The protein below binds the small molecule below.
Small molecule (SMILES): CC(=O)N[C@H]1[C@H](O[C@H]2[C@H](O)[C@@H](NC(C)=O)CO[C@@H]2CO)O[C@H](CO)[C@@H](O)[C@@H]1O

Binding-site contacts:
Ligand atom O7 contacts residue LYS218 of chain 1.D at 3.9 Å.
Ligand atom C8 contacts residue LYS218 of chain 1.D at 3.3 Å.
Ligand atom C5 contacts residue SER334 of chain 1.D at 3.7 Å.
Ligand atom C6 contacts residue VAL335 of chain 1.D at 4.4 Å (hydrophobic).
Ligand atom C7 contacts residue LYS218 of chain 1.D at 4.0 Å.
Ligand atom C1 contacts residue ASN332 of chain 1.D at 1.4 Å.
Ligand atom C6 contacts residue SER334 of chain 1.D at 4.3 Å.
Ligand atom O5 contacts residue VAL335 of chain 1.D at 3.7 Å.
Ligand atom O6 contacts residue VAL335 of chain 1.D at 3.9 Å.
Ligand atom O7 contacts residue TYR99 of chain 1.C at 3.8 Å.
Ligand atom C5 contacts residue ASN332 of chain 1.D at 3.7 Å.
Ligand atom C4 contacts residue ASN332 of chain 1.D at 4.2 Å.
Ligand atom C7 contacts residue ALA98 of chain 1.C at 4.2 Å (hydrophobic).
Ligand atom C8 contacts residue TYR99 of chain 1.C at 4.3 Å (hydrophobic).
Ligand atom C3 contacts residue ASN332 of chain 1.D at 3.7 Å.
Ligand atom O7 contacts residue ASN332 of chain 1.D at 4.3 Å.
Ligand atom C1 contacts residue VAL335 of chain 1.D at 4.5 Å (hydrophobic).
Ligand atom C8 contacts residue ALA98 of chain 1.C at 2.7 Å (hydrophobic).
Ligand atom N2 contacts residue ASN332 of chain 1.D at 2.8 Å (h-bond).
Ligand atom O7 contacts residue GLN102 of chain 1.C at 4.1 Å.
Ligand atom C1 contacts residue SER334 of chain 1.D at 3.8 Å.
Ligand atom O5 contacts residue SER334 of chain 1.D at 3.6 Å.
Ligand atom C6 contacts residue LYS218 of chain 1.D at 4.2 Å.
Ligand atom C7 contacts residue THR103 of chain 1.C at 4.5 Å.
Ligand atom C2 contacts residue ASN332 of chain 1.D at 2.4 Å.
Ligand atom O7 contacts residue THR103 of chain 1.C at 3.4 Å.
Ligand atom C8 contacts residue GLN102 of chain 1.C at 4.3 Å.
Ligand atom C8 contacts residue ASN332 of chain 1.D at 3.8 Å.
Ligand atom C7 contacts residue ASN332 of chain 1.D at 3.4 Å.
Ligand atom O5 contacts residue ASN332 of chain 1.D at 2.3 Å (h-bond).

Sequence of chain 1.C:
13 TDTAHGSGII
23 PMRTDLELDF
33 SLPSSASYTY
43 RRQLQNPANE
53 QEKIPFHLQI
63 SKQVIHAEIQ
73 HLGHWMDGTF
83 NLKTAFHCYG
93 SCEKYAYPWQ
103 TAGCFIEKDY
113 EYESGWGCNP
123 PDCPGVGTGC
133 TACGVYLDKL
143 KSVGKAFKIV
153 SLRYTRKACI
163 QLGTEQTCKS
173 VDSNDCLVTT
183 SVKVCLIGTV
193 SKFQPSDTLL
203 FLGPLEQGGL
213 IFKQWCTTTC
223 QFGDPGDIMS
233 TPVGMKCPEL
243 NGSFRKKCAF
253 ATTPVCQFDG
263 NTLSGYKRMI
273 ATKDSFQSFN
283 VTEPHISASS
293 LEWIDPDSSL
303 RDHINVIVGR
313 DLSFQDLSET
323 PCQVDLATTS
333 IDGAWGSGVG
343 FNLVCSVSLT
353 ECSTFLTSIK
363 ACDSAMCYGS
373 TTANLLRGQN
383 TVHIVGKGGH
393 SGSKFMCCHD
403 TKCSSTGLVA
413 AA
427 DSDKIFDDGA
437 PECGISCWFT

Sequence of chain 1.D:
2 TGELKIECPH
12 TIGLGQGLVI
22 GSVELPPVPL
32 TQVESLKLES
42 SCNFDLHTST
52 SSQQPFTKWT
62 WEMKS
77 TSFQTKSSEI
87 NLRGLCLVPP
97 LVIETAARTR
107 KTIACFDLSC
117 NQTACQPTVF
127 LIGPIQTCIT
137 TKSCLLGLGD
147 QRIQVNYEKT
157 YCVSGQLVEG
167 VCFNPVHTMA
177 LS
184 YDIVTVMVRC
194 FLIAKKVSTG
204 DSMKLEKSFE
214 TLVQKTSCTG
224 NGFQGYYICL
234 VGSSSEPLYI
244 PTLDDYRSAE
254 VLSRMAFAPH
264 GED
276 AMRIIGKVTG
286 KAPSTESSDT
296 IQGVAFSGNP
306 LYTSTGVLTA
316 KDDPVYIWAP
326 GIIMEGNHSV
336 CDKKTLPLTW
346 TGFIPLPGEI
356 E